This protein binds this small molecule.
Small molecule (SMILES): O=S(=O)(O)c1cccc2cccc(Nc3ccccc3)c12

Binding-site contacts:
Ligand atom C2 contacts residue LYS144 of chain 1.C at 3.7 Å.
Ligand atom C2 contacts residue TYR147 of chain 1.C at 4.0 Å (hydrophobic).
Ligand atom S contacts residue LYS144 of chain 1.C at 4.2 Å.
Ligand atom C10 contacts residue LYS144 of chain 1.C at 4.0 Å.
Ligand atom C16 contacts residue TYR147 of chain 1.C at 4.1 Å (hydrophobic).
Ligand atom C1 contacts residue LYS144 of chain 1.C at 3.5 Å.
Ligand atom C11 contacts residue GLU148 of chain 1.C at 4.4 Å.
Ligand atom C3 contacts residue GLU143 of chain 1.C at 4.4 Å.
Ligand atom C16 contacts residue GLU148 of chain 1.C at 3.8 Å.
Ligand atom C15 contacts residue LYS151 of chain 1.C at 3.9 Å.
Ligand atom N contacts residue LYS144 of chain 1.C at 3.4 Å.
Ligand atom C3 contacts residue TYR147 of chain 1.C at 4.0 Å (hydrophobic).
Ligand atom C15 contacts residue TYR147 of chain 1.C at 4.2 Å (hydrophobic).
Ligand atom C12 contacts residue GLU148 of chain 1.C at 4.4 Å.
Ligand atom C4 contacts residue LYS144 of chain 1.C at 3.9 Å.
Ligand atom O1 contacts residue LYS144 of chain 1.C at 2.8 Å.
Ligand atom C11 contacts residue LYS144 of chain 1.C at 4.3 Å.
Ligand atom C3 contacts residue LYS144 of chain 1.C at 3.6 Å.
Ligand atom C15 contacts residue GLU148 of chain 1.C at 4.0 Å.
Ligand atom C5 contacts residue LYS144 of chain 1.C at 4.0 Å.

Sequence of chain 1.C:
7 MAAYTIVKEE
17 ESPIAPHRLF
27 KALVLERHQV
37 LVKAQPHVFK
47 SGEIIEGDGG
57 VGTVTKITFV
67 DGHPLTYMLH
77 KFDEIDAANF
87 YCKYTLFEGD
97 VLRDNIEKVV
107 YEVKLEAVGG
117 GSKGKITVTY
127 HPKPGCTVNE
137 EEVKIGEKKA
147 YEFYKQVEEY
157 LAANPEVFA